The small molecule below binds the protein below.
Small molecule (SMILES): CC(=O)N[C@@H]1[C@@H](O)[C@H](O)[C@@H](CO)O[C@H]1O

Sequence of chain 1.A:
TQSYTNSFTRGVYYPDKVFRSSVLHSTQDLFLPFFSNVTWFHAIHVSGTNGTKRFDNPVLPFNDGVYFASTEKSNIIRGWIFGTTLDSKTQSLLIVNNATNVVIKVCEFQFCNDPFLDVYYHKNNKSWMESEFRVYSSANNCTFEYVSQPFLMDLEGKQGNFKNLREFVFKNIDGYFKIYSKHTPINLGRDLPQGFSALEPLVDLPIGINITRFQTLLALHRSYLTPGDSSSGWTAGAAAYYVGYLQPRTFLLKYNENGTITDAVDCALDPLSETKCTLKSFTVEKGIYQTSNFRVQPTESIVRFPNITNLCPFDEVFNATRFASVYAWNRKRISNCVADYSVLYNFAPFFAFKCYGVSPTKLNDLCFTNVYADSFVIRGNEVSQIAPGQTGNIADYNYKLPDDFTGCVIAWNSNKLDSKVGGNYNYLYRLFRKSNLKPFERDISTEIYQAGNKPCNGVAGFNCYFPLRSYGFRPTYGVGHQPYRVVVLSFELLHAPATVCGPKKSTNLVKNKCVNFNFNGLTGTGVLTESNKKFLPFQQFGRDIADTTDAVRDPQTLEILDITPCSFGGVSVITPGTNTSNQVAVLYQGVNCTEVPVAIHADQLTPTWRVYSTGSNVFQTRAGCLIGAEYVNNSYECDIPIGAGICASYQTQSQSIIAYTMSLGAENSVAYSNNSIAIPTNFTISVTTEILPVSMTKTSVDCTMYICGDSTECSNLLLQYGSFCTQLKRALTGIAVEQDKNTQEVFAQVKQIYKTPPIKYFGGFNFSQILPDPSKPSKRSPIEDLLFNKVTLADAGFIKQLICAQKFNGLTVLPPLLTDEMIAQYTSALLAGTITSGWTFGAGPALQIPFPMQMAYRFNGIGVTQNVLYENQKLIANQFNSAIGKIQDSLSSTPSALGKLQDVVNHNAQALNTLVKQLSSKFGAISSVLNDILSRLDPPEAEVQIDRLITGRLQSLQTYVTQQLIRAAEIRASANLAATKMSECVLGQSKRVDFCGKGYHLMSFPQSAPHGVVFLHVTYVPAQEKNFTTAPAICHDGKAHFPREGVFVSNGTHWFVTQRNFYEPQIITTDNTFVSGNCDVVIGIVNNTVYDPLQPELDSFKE

Binding-site contacts:
Ligand atom O7 contacts residue GLN833 of chain 1.A at 3.5 Å.
Ligand atom C1 contacts residue ASN613 of chain 1.C at 1.4 Å.
Ligand atom C8 contacts residue ASN613 of chain 1.C at 4.1 Å.
Ligand atom N2 contacts residue ASN613 of chain 1.C at 2.9 Å (h-bond).
Ligand atom O5 contacts residue ASN613 of chain 1.C at 2.4 Å (h-bond).
Ligand atom C5 contacts residue ASN613 of chain 1.C at 3.7 Å.
Ligand atom C2 contacts residue ASN613 of chain 1.C at 2.5 Å.
Ligand atom C7 contacts residue ASN613 of chain 1.C at 3.7 Å.
Ligand atom O7 contacts residue ILE831 of chain 1.A at 3.9 Å.
Ligand atom C4 contacts residue ASN613 of chain 1.C at 4.2 Å.
Ligand atom C3 contacts residue ASN613 of chain 1.C at 3.8 Å.
Ligand atom O5 contacts residue THR615 of chain 1.C at 4.2 Å.

Sequence of chain 1.C:
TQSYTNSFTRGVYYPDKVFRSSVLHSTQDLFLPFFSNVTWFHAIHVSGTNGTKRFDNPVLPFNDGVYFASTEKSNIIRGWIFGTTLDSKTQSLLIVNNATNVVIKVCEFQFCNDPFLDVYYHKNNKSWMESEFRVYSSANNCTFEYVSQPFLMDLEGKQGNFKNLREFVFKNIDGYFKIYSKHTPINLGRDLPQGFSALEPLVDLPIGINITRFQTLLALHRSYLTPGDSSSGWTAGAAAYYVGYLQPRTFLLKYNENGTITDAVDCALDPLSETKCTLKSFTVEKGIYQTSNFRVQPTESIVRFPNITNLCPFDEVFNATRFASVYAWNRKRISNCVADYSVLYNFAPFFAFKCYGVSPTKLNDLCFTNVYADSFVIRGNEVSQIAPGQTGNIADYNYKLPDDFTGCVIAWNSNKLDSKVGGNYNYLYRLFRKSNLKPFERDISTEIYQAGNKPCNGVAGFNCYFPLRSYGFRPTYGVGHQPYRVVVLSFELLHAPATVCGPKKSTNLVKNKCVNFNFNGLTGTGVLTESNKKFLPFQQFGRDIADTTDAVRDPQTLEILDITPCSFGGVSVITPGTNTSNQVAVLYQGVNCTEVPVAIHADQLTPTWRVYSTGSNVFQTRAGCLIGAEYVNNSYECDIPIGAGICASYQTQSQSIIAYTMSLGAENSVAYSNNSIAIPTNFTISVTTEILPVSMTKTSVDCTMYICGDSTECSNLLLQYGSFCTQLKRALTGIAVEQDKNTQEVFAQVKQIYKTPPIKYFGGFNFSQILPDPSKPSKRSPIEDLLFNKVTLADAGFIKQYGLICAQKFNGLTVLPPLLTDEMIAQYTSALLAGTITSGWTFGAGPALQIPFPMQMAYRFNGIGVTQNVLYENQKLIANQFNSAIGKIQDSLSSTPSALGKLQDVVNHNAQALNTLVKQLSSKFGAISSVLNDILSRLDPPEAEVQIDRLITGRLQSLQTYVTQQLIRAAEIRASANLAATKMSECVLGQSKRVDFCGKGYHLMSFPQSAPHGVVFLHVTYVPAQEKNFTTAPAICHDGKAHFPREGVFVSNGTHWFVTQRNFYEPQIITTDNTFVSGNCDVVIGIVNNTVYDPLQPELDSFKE